Sequence of chain 1.D:
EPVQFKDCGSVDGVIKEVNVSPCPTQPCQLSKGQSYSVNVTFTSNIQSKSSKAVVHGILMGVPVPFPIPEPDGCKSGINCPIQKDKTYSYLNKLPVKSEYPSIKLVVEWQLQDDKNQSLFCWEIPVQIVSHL

A protein and the small-molecule ligand that binds it are described below.
Small molecule (SMILES): CC(C)CCC[C@@H](C)[C@H]1CC[C@H]2[C@@H]3CC=C4C[C@@H](OS(=O)(=O)O)CC[C@]4(C)[C@H]3CC[C@]12C

Binding-site contacts:
Ligand atom C65 contacts residue VAL38 of chain 1.D at 3.7 Å (hydrophobic).
Ligand atom C69 contacts residue TYR36 of chain 1.D at 3.7 Å (hydrophobic).
Ligand atom C26 contacts residue PHE66 of chain 1.D at 4.4 Å (hydrophobic).
Ligand atom C40 contacts residue ILE128 of chain 1.D at 3.7 Å (hydrophobic).
Ligand atom C1 contacts residue TYR100 of chain 1.D at 3.9 Å (hydrophobic).
Ligand atom C50 contacts residue LEU30 of chain 1.D at 4.0 Å (hydrophobic).
Ligand atom C40 contacts residue LEU105 of chain 1.D at 4.2 Å (hydrophobic).
Ligand atom C50 contacts residue VAL96 of chain 1.D at 4.0 Å (hydrophobic).
Ligand atom C69 contacts residue VAL20 of chain 1.D at 3.8 Å (hydrophobic).
Ligand atom C35 contacts residue VAL55 of chain 1.D at 4.3 Å (hydrophobic).
Ligand atom C13 contacts residue LEU105 of chain 1.D at 4.4 Å (hydrophobic).
Ligand atom C15 contacts residue PHE66 of chain 1.D at 4.0 Å (hydrophobic).
Ligand atom C44 contacts residue LEU105 of chain 1.D at 3.9 Å (hydrophobic).
Ligand atom C60 contacts residue TRP109 of chain 1.D at 4.0 Å (hydrophobic).
Ligand atom C13 contacts residue VAL64 of chain 1.D at 4.2 Å (hydrophobic).
Ligand atom C15 contacts residue GLY57 of chain 1.D at 3.8 Å.
Ligand atom C65 contacts residue VAL20 of chain 1.D at 3.9 Å (hydrophobic).
Ligand atom C40 contacts residue VAL107 of chain 1.D at 4.3 Å (hydrophobic).
Ligand atom C32 contacts residue PHE66 of chain 1.D at 3.8 Å (hydrophobic).
Ligand atom C13 contacts residue GLY57 of chain 1.D at 4.2 Å.
Ligand atom C1 contacts residue PRO101 of chain 1.D at 4.0 Å (hydrophobic).
Ligand atom C48 contacts residue LEU30 of chain 1.D at 4.2 Å (hydrophobic).
Ligand atom C44 contacts residue PRO101 of chain 1.D at 4.2 Å (hydrophobic).
Ligand atom C38 contacts residue PHE66 of chain 1.D at 3.9 Å (hydrophobic).
Ligand atom C26 contacts residue TYR100 of chain 1.D at 3.5 Å (hydrophobic).
Ligand atom C18 contacts residue PHE66 of chain 1.D at 4.4 Å (hydrophobic).
Ligand atom C9 contacts residue VAL64 of chain 1.D at 4.2 Å (hydrophobic).
Ligand atom C30 contacts residue PHE66 of chain 1.D at 3.8 Å (hydrophobic).
Ligand atom C69 contacts residue LEU30 of chain 1.D at 4.1 Å (hydrophobic).
Ligand atom C35 contacts residue VAL107 of chain 1.D at 4.4 Å (hydrophobic).
Ligand atom C18 contacts residue LEU105 of chain 1.D at 3.9 Å (hydrophobic).
Ligand atom C32 contacts residue VAL55 of chain 1.D at 4.3 Å (hydrophobic).
Ligand atom C4 contacts residue PRO101 of chain 1.D at 3.6 Å (hydrophobic).
Ligand atom C15 contacts residue LEU105 of chain 1.D at 4.2 Å (hydrophobic).
Ligand atom C44 contacts residue ILE103 of chain 1.D at 3.6 Å (hydrophobic).
Ligand atom C23 contacts residue TYR100 of chain 1.D at 3.7 Å (hydrophobic).
Ligand atom C35 contacts residue PHE66 of chain 1.D at 3.6 Å (hydrophobic).
Ligand atom C50 contacts residue TYR100 of chain 1.D at 4.3 Å (hydrophobic).
Ligand atom C57 contacts residue LEU30 of chain 1.D at 3.9 Å (hydrophobic).
Ligand atom C54 contacts residue LEU94 of chain 1.D at 3.8 Å (hydrophobic).